Sequence of chain 4.A:
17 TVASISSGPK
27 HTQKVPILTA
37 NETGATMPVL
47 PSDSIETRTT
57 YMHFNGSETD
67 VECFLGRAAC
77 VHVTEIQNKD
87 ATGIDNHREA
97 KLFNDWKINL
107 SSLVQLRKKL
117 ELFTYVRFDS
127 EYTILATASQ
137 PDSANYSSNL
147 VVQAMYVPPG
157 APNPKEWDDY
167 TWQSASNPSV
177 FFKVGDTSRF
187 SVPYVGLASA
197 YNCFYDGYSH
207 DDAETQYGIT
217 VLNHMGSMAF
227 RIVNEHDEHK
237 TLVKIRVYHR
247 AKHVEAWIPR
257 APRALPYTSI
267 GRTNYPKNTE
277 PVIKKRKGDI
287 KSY

Binding-site contacts:
Ligand atom N3A contacts residue PRO174 of chain 4.A at 3.7 Å.
Ligand atom N3A contacts residue ALA24 of chain 4.C at 3.8 Å.
Ligand atom O1A contacts residue PHE186 of chain 4.A at 3.0 Å.
Ligand atom C4 contacts residue TYR197 of chain 4.A at 3.8 Å (hydrophobic).
Ligand atom C6B contacts residue ILE104 of chain 4.A at 3.6 Å (hydrophobic).
Ligand atom C5C contacts residue VAL191 of chain 4.A at 3.8 Å (hydrophobic).
Ligand atom C1C contacts residue TYR128 of chain 4.A at 3.7 Å (hydrophobic).
Ligand atom C4C contacts residue VAL188 of chain 4.A at 3.7 Å (hydrophobic).
Ligand atom C1B contacts residue ILE104 of chain 4.A at 4.0 Å (hydrophobic).
Ligand atom C4B contacts residue PHE186 of chain 4.A at 3.6 Å (hydrophobic).
Ligand atom C2A contacts residue TYR152 of chain 4.A at 3.6 Å (hydrophobic).
Ligand atom N2 contacts residue ASN219 of chain 4.A at 3.8 Å.
Ligand atom C4A contacts residue PRO174 of chain 4.A at 3.1 Å (hydrophobic).
Ligand atom O1 contacts residue LEU106 of chain 4.A at 3.7 Å.
Ligand atom C1C contacts residue LEU106 of chain 4.A at 3.8 Å (hydrophobic).
Ligand atom C5A contacts residue VAL176 of chain 4.A at 3.6 Å (hydrophobic).
Ligand atom C5B contacts residue MET224 of chain 4.A at 3.8 Å (hydrophobic).
Ligand atom C5B contacts residue PHE186 of chain 4.A at 3.9 Å (hydrophobic).
Ligand atom O1 contacts residue MET221 of chain 4.A at 3.9 Å.
Ligand atom C3B contacts residue VAL188 of chain 4.A at 3.8 Å (hydrophobic).
Ligand atom C1B contacts residue TYR128 of chain 4.A at 3.6 Å (hydrophobic).
Ligand atom C2C contacts residue TYR197 of chain 4.A at 3.7 Å (hydrophobic).
Ligand atom O1B contacts residue TYR128 of chain 4.A at 3.4 Å (h-bond).
Ligand atom C4B contacts residue TYR152 of chain 4.A at 3.8 Å (hydrophobic).
Ligand atom C4 contacts residue LEU106 of chain 4.A at 3.9 Å (hydrophobic).
Ligand atom N3A contacts residue TYR152 of chain 4.A at 3.5 Å.
Ligand atom O1B contacts residue ILE104 of chain 4.A at 3.9 Å.
Ligand atom N3A contacts residue PHE186 of chain 4.A at 4.0 Å.
Ligand atom C4C contacts residue VAL191 of chain 4.A at 3.0 Å (hydrophobic).
Ligand atom C3C contacts residue TYR128 of chain 4.A at 3.4 Å (hydrophobic).
Ligand atom C2B contacts residue VAL188 of chain 4.A at 3.5 Å (hydrophobic).
Ligand atom C1B contacts residue VAL188 of chain 4.A at 3.8 Å (hydrophobic).
Ligand atom C31 contacts residue ASN219 of chain 4.A at 3.3 Å.
Ligand atom C3B contacts residue TYR152 of chain 4.A at 3.7 Å (hydrophobic).
Ligand atom N2 contacts residue LEU106 of chain 4.A at 3.8 Å.
Ligand atom C5 contacts residue LEU106 of chain 4.A at 3.8 Å (hydrophobic).
Ligand atom C2A contacts residue PHE186 of chain 4.A at 3.3 Å (hydrophobic).
Ligand atom C5A contacts residue PHE186 of chain 4.A at 3.5 Å (hydrophobic).
Ligand atom C6B contacts residue TYR128 of chain 4.A at 3.3 Å (hydrophobic).
Ligand atom C3 contacts residue ASN219 of chain 4.A at 4.0 Å.

Sequence of chain 4.C:
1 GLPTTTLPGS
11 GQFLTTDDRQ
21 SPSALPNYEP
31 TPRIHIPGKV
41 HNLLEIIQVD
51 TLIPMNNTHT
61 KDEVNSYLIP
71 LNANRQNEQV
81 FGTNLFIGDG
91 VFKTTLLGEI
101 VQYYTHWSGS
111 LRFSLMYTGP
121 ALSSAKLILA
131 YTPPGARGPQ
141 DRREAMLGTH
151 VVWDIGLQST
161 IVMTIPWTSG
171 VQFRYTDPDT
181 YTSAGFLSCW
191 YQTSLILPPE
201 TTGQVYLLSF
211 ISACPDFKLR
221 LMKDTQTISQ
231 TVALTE

The small molecule below binds the protein below.
Small molecule (SMILES): Cc1cc(CCCCCOc2ccc(C3=NCCO3)cc2)on1